Binding-site contacts:
Ligand atom SG contacts residue ZN1 of chain 1.GA at 2.3 Å.
Ligand atom O contacts residue ARG173 of chain 1.L at 2.8 Å (salt-bridge).
Ligand atom SG contacts residue ASP269 of chain 1.L at 3.1 Å (salt-bridge).
Ligand atom O contacts residue TYR166 of chain 1.K at 3.5 Å.
Ligand atom CD2 contacts residue PHE174 of chain 1.L at 4.0 Å (hydrophobic).
Ligand atom O contacts residue TYR166 of chain 1.K at 3.5 Å.
Ligand atom SG contacts residue HIS321 of chain 1.L at 3.4 Å (h-bond).
Ligand atom CG contacts residue TRP312 of chain 1.L at 3.7 Å (hydrophobic).
Ligand atom CD2 contacts residue ALA123 of chain 1.L at 3.9 Å (hydrophobic).
Ligand atom CA contacts residue TYR166 of chain 1.K at 4.0 Å (hydrophobic).
Ligand atom CB contacts residue MGM1 of chain 1.HA at 4.0 Å.
Ligand atom ND2 contacts residue TRP312 of chain 1.L at 3.9 Å.
Ligand atom O contacts residue LYS311 of chain 1.L at 3.9 Å.
Ligand atom CB contacts residue HIS321 of chain 1.L at 3.9 Å.
Ligand atom CD2 contacts residue ARG173 of chain 1.L at 3.9 Å.
Ligand atom OXT contacts residue TYR166 of chain 1.K at 3.7 Å.
Ligand atom C contacts residue ARG173 of chain 1.L at 3.7 Å.
Ligand atom OD1 contacts residue SER315 of chain 1.L at 3.7 Å.
Ligand atom O contacts residue GLN167 of chain 1.K at 3.1 Å (h-bond).
Ligand atom CD1 contacts residue MET124 of chain 1.L at 3.6 Å (hydrophobic).
Ligand atom CG2 contacts residue LEU320 of chain 1.L at 4.0 Å (hydrophobic).
Ligand atom C contacts residue TYR166 of chain 1.K at 3.8 Å (hydrophobic).
Ligand atom O contacts residue LYS311 of chain 1.L at 3.5 Å.
Ligand atom CG contacts residue SER315 of chain 1.L at 4.0 Å.
Ligand atom CG1 contacts residue LEU320 of chain 1.L at 4.0 Å (hydrophobic).
Ligand atom O contacts residue LEU320 of chain 1.L at 3.7 Å.
Ligand atom O contacts residue MGM1 of chain 1.HA at 3.5 Å.
Ligand atom O contacts residue MGM1 of chain 1.HA at 3.7 Å.
Ligand atom O contacts residue TYR166 of chain 1.K at 3.9 Å.
Ligand atom C contacts residue LYS311 of chain 1.L at 3.7 Å.
Ligand atom CB contacts residue ASP318 of chain 1.L at 4.0 Å.
Ligand atom C contacts residue TYR166 of chain 1.K at 3.5 Å (hydrophobic).
Ligand atom CB contacts residue ZN1 of chain 1.GA at 3.6 Å.
Ligand atom CB contacts residue SER315 of chain 1.L at 3.4 Å.
Ligand atom CD2 contacts residue HIS121 of chain 1.L at 4.1 Å.
Ligand atom N contacts residue HIS321 of chain 1.L at 3.9 Å.
Ligand atom CD1 contacts residue ALA123 of chain 1.L at 4.0 Å (hydrophobic).
Ligand atom CA contacts residue ARG173 of chain 1.L at 3.8 Å.
Ligand atom OD1 contacts residue TRP312 of chain 1.L at 3.6 Å.
Ligand atom N contacts residue TYR166 of chain 1.K at 4.0 Å.

Sequence of chain 1.K:
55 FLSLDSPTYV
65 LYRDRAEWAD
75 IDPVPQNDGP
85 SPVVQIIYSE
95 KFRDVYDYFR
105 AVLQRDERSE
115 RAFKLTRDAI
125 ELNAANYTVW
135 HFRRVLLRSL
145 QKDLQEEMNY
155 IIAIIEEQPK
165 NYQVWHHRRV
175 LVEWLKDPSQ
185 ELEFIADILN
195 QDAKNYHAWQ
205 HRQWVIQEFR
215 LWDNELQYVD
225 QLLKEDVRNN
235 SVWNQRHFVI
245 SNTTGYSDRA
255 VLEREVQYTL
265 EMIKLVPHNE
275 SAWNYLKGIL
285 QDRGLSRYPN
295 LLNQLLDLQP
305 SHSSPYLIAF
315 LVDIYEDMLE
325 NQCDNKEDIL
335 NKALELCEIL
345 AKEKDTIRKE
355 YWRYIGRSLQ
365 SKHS

Sequence of chain 1.L:
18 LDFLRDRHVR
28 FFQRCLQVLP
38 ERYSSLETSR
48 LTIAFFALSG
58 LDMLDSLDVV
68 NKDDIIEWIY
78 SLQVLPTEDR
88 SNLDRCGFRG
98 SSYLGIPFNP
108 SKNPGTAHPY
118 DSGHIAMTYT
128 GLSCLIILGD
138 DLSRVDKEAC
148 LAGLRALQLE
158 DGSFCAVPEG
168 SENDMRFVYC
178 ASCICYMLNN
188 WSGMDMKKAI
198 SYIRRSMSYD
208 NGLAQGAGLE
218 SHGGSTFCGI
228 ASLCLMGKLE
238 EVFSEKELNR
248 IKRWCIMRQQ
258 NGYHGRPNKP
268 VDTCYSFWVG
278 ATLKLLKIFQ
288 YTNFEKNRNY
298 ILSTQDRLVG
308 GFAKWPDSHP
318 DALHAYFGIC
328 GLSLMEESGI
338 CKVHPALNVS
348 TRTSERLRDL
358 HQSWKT

The small molecule below binds the protein below.
Small molecule (SMILES): CC(C)C[C@H](NC(=O)[C@@H](NC(=O)[C@H](CCCCN)NC(=O)[C@H](CS)NC(=O)[C@H](CS)NC(=O)[C@@H](N)CC(N)=O)C(C)C)C(=O)O